Binding-site contacts:
Ligand atom C2 contacts residue SER52 of chain 1.B at 2.5 Å.
Ligand atom C3 contacts residue PRO54 of chain 1.B at 4.4 Å (hydrophobic).
Ligand atom O2 contacts residue PRO54 of chain 1.B at 3.8 Å.
Ligand atom C4 contacts residue SER52 of chain 1.B at 4.2 Å.
Ligand atom C5 contacts residue SER52 of chain 1.B at 3.5 Å.
Ligand atom C5 contacts residue TYR68 of chain 1.B at 3.7 Å (hydrophobic).
Ligand atom O5 contacts residue SER52 of chain 1.B at 2.4 Å (h-bond).
Ligand atom C1 contacts residue SER52 of chain 1.B at 1.4 Å.
Ligand atom C5 contacts residue GLN49 of chain 1.B at 3.2 Å.
Ligand atom C1 contacts residue GLN49 of chain 1.B at 3.8 Å.
Ligand atom O6 contacts residue GLN49 of chain 1.B at 4.1 Å.
Ligand atom C1 contacts residue PRO54 of chain 1.B at 3.9 Å (hydrophobic).
Ligand atom C6 contacts residue GLN49 of chain 1.B at 3.1 Å.
Ligand atom C3 contacts residue SER52 of chain 1.B at 3.7 Å.
Ligand atom C4 contacts residue TYR68 of chain 1.B at 4.1 Å (hydrophobic).
Ligand atom C2 contacts residue PRO54 of chain 1.B at 4.2 Å (hydrophobic).
Ligand atom C6 contacts residue TYR68 of chain 1.B at 4.0 Å (hydrophobic).
Ligand atom O2 contacts residue SER52 of chain 1.B at 2.8 Å (h-bond).
Ligand atom O5 contacts residue GLN49 of chain 1.B at 3.0 Å (h-bond).
Ligand atom C3 contacts residue TYR68 of chain 1.B at 4.2 Å (hydrophobic).
Ligand atom O4 contacts residue TYR68 of chain 1.B at 4.0 Å.

Sequence of chain 1.B:
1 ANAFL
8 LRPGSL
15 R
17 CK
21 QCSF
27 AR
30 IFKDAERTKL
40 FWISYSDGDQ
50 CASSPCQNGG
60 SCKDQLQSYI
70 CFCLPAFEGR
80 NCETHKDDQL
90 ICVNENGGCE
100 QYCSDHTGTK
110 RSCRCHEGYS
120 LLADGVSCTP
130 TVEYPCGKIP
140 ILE

A small-molecule ligand and the protein it binds are described below.
Small molecule (SMILES): OC[C@H]1O[C@@H](O)[C@H](O)[C@@H](O)[C@@H]1O